Binding-site contacts:
Ligand atom O7 contacts residue MET245 of chain 1.B at 3.7 Å.
Ligand atom C4 contacts residue ASN18 of chain 1.B at 4.2 Å.
Ligand atom C3 contacts residue ASN18 of chain 1.B at 3.7 Å.
Ligand atom C8 contacts residue MET245 of chain 1.B at 3.5 Å (hydrophobic).
Ligand atom N2 contacts residue ASN18 of chain 1.B at 2.9 Å (h-bond).
Ligand atom O5 contacts residue ASN18 of chain 1.B at 2.4 Å (h-bond).
Ligand atom C1 contacts residue ASN18 of chain 1.B at 1.4 Å.
Ligand atom O7 contacts residue ASN18 of chain 1.B at 3.4 Å (h-bond).
Ligand atom C6 contacts residue ALA248 of chain 1.B at 3.8 Å (hydrophobic).
Ligand atom C6 contacts residue LEU21 of chain 1.B at 4.3 Å (hydrophobic).
Ligand atom C2 contacts residue ASN18 of chain 1.B at 2.3 Å.
Ligand atom C6 contacts residue MET245 of chain 1.B at 4.2 Å (hydrophobic).
Ligand atom C5 contacts residue ASN18 of chain 1.B at 3.6 Å.
Ligand atom C7 contacts residue MET245 of chain 1.B at 4.3 Å (hydrophobic).
Ligand atom O5 contacts residue LEU21 of chain 1.B at 3.8 Å.
Ligand atom C1 contacts residue LEU21 of chain 1.B at 4.2 Å (hydrophobic).
Ligand atom C8 contacts residue SER242 of chain 1.B at 4.5 Å.
Ligand atom O6 contacts residue ALA248 of chain 1.B at 3.7 Å.
Ligand atom C7 contacts residue ASN18 of chain 1.B at 3.5 Å.
Ligand atom C8 contacts residue GLU244 of chain 1.B at 3.7 Å.

Sequence of chain 1.B:
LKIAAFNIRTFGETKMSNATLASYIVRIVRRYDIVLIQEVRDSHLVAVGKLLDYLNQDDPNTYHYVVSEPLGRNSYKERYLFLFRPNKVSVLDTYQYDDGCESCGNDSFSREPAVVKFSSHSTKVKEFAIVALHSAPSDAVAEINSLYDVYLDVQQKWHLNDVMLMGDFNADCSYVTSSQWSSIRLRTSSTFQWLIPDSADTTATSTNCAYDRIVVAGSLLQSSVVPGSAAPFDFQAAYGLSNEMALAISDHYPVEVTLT

A small-molecule ligand and the protein it binds are described below.
Small molecule (SMILES): CC(=O)N[C@H]1[C@H](O[C@H]2[C@H](O)[C@@H](NC(C)=O)CO[C@@H]2CO)O[C@H](CO)[C@@H](O)[C@@H]1O